Binding-site contacts:
Ligand atom O6 contacts residue PRO154 of chain 1.S at 3.2 Å.
Ligand atom O2 contacts residue TRP62 of chain 1.S at 3.2 Å (h-bond).
Ligand atom C2 contacts residue GLU111 of chain 1.S at 3.4 Å.
Ligand atom C6 contacts residue TYR155 of chain 1.S at 4.0 Å (hydrophobic).
Ligand atom C2 contacts residue ASP65 of chain 1.S at 3.4 Å.
Ligand atom O3 contacts residue TRP62 of chain 1.S at 3.2 Å (h-bond).
Ligand atom C6 contacts residue GLU153 of chain 1.S at 3.3 Å.
Ligand atom O4 contacts residue ARG66 of chain 1.S at 2.8 Å (salt-bridge).
Ligand atom O6 contacts residue PHE156 of chain 1.S at 4.0 Å.
Ligand atom C2 contacts residue LYS15 of chain 1.S at 3.9 Å.
Ligand atom O3 contacts residue TRP340 of chain 1.S at 3.9 Å.
Ligand atom O1 contacts residue LYS15 of chain 1.S at 3.1 Å (salt-bridge).
Ligand atom C4 contacts residue TRP340 of chain 1.S at 3.7 Å (hydrophobic).
Ligand atom C6 contacts residue TRP340 of chain 1.S at 3.7 Å (hydrophobic).
Ligand atom O2 contacts residue ASP65 of chain 1.S at 2.7 Å (salt-bridge).
Ligand atom O3 contacts residue ARG66 of chain 1.S at 2.7 Å (salt-bridge).
Ligand atom C2 contacts residue TRP62 of chain 1.S at 3.9 Å (hydrophobic).
Ligand atom O5 contacts residue TYR155 of chain 1.S at 3.4 Å.
Ligand atom C3 contacts residue ASP65 of chain 1.S at 3.6 Å.
Ligand atom C6 contacts residue PRO154 of chain 1.S at 3.9 Å (hydrophobic).
Ligand atom C2 contacts residue TRP230 of chain 1.S at 3.9 Å (hydrophobic).
Ligand atom O3 contacts residue GLU111 of chain 1.S at 3.8 Å.
Ligand atom C3 contacts residue TRP62 of chain 1.S at 3.5 Å (hydrophobic).
Ligand atom O3 contacts residue ASP65 of chain 1.S at 2.8 Å (salt-bridge).
Ligand atom C1 contacts residue TRP230 of chain 1.S at 3.8 Å (hydrophobic).
Ligand atom O6 contacts residue TYR155 of chain 1.S at 3.2 Å (h-bond).
Ligand atom O2 contacts residue GLU111 of chain 1.S at 2.6 Å (salt-bridge).
Ligand atom O1 contacts residue ASP14 of chain 1.S at 2.8 Å (salt-bridge).
Ligand atom O2 contacts residue ALA63 of chain 1.S at 3.4 Å.
Ligand atom C4 contacts residue ARG66 of chain 1.S at 3.8 Å.
Ligand atom C5 contacts residue GLU153 of chain 1.S at 3.9 Å.
Ligand atom O1 contacts residue ASN12 of chain 1.S at 3.8 Å.
Ligand atom O5 contacts residue TRP340 of chain 1.S at 3.9 Å.
Ligand atom C1 contacts residue LYS15 of chain 1.S at 3.8 Å.
Ligand atom C1 contacts residue ASP14 of chain 1.S at 3.5 Å.
Ligand atom O2 contacts residue LYS15 of chain 1.S at 2.8 Å (salt-bridge).
Ligand atom C1 contacts residue TYR155 of chain 1.S at 3.5 Å (hydrophobic).
Ligand atom O6 contacts residue GLU153 of chain 1.S at 2.5 Å (salt-bridge).
Ligand atom O3 contacts residue ALA63 of chain 1.S at 3.3 Å.
Ligand atom O5 contacts residue ASP14 of chain 1.S at 3.9 Å.

Sequence of chain 1.S:
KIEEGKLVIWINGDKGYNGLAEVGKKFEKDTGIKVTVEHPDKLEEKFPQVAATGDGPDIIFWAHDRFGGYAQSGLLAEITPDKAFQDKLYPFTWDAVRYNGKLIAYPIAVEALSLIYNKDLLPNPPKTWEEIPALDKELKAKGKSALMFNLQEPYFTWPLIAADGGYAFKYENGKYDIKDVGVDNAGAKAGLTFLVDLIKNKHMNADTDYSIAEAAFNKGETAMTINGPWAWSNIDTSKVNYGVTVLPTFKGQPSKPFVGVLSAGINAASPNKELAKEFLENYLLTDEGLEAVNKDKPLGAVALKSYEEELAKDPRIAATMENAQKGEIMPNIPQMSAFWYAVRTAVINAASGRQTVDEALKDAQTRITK

A protein and the small-molecule ligand that binds it are described below.
Small molecule (SMILES): OC[C@H]1O[C@H](O[C@H]2[C@H](O)[C@@H](O)[C@@H](O)O[C@@H]2CO)[C@H](O)[C@@H](O)[C@@H]1O